A small-molecule ligand and the protein it binds are described below.
Small molecule (SMILES): C[C@@](Cc1ccc(OP(=O)(O)O)cc1)(NC(=O)[C@H](Cc1ccc(OP(=O)(O)O)cc1)NC(=O)OCc1cccc(N)c1)C(=O)N[C@@H](CC(N)=O)C(=O)O

Sequence of chain 2.A:
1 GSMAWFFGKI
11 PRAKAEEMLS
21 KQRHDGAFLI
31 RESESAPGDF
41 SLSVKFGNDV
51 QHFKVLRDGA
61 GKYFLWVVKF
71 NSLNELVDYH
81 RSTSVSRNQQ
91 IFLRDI

Binding-site contacts:
Ligand atom ND2 contacts residue LEU65 of chain 2.A at 2.9 Å (h-bond).
Ligand atom C contacts residue HIS52 of chain 2.A at 3.4 Å.
Ligand atom N contacts residue HIS52 of chain 2.A at 2.8 Å (h-bond).
Ligand atom C6 contacts residue ARG12 of chain 2.A at 3.6 Å.
Ligand atom O3P contacts residue SER33 of chain 2.A at 2.6 Å (h-bond).
Ligand atom CD1 contacts residue LYS54 of chain 2.A at 3.3 Å.
Ligand atom CA contacts residue HIS52 of chain 2.A at 3.0 Å.
Ligand atom OH contacts residue SER86 of chain 2.A at 3.2 Å (h-bond).
Ligand atom O3P contacts residue ARG31 of chain 2.A at 2.9 Å (salt-bridge).
Ligand atom CD2 contacts residue HIS52 of chain 2.A at 3.5 Å.
Ligand atom CD1 contacts residue GLN51 of chain 2.A at 3.3 Å.
Ligand atom C2 contacts residue ARG12 of chain 2.A at 3.0 Å.
Ligand atom O1P contacts residue ASN88 of chain 2.A at 2.8 Å (h-bond).
Ligand atom CG contacts residue LYS54 of chain 2.A at 3.3 Å.
Ligand atom OD1 contacts residue PHE53 of chain 2.A at 3.2 Å.
Ligand atom O2P contacts residue ARG12 of chain 2.A at 3.0 Å (salt-bridge).
Ligand atom OD1 contacts residue LYS54 of chain 2.A at 2.8 Å (salt-bridge).
Ligand atom CB contacts residue HIS52 of chain 2.A at 3.4 Å.
Ligand atom C1 contacts residue ARG12 of chain 2.A at 3.1 Å.
Ligand atom O3P contacts residue SER86 of chain 2.A at 3.4 Å.
Ligand atom CD2 contacts residue PHE53 of chain 2.A at 3.6 Å (hydrophobic).
Ligand atom CE1 contacts residue PHE46 of chain 2.A at 3.5 Å (hydrophobic).
Ligand atom O1P contacts residue SER35 of chain 2.A at 2.7 Å (h-bond).
Ligand atom CD2 contacts residue PHE53 of chain 2.A at 3.4 Å (hydrophobic).
Ligand atom P contacts residue SER86 of chain 2.A at 3.3 Å.
Ligand atom CE1 contacts residue LYS54 of chain 2.A at 3.5 Å.
Ligand atom O18 contacts residue ARG12 of chain 2.A at 2.7 Å (salt-bridge).
Ligand atom O2P contacts residue ASN88 of chain 2.A at 3.4 Å (h-bond).
Ligand atom CD2 contacts residue LYS54 of chain 2.A at 3.5 Å.
Ligand atom O2P contacts residue ARG87 of chain 2.A at 2.8 Å (salt-bridge).
Ligand atom P contacts residue ASN88 of chain 2.A at 3.5 Å.
Ligand atom P contacts residue SER35 of chain 2.A at 3.5 Å.
Ligand atom O3P contacts residue ARG87 of chain 2.A at 2.6 Å (salt-bridge).
Ligand atom ND2 contacts residue LYS54 of chain 2.A at 2.8 Å (salt-bridge).
Ligand atom OH contacts residue SER35 of chain 2.A at 3.4 Å (h-bond).
Ligand atom O3P contacts residue SER41 of chain 2.A at 2.6 Å (h-bond).
Ligand atom O2P contacts residue ARG31 of chain 2.A at 2.7 Å (salt-bridge).
Ligand atom CB contacts residue HIS52 of chain 2.A at 3.5 Å.
Ligand atom O1P contacts residue SER86 of chain 2.A at 2.6 Å (h-bond).
Ligand atom O1P contacts residue ARG87 of chain 2.A at 3.4 Å (salt-bridge).